A protein and the small-molecule ligand that binds it are described below.
Small molecule (SMILES): CC(=O)N[C@H]1[C@H](O[C@H]2[C@H](O)[C@@H](NC(C)=O)CO[C@@H]2CO)O[C@H](CO)[C@@H](O[C@@H]2O[C@H](CO)[C@@H](O)[C@H](O)[C@@H]2O)[C@@H]1O

Binding-site contacts:
Ligand atom O7 contacts residue ALA54 of chain 1.M at 4.4 Å.
Ligand atom O4 contacts residue ALA54 of chain 1.M at 4.2 Å.
Ligand atom C8 contacts residue SER109 of chain 1.L at 4.2 Å.
Ligand atom N2 contacts residue ASN126 of chain 1.C at 2.9 Å (h-bond).
Ligand atom C8 contacts residue GLY52 of chain 1.M at 4.2 Å.
Ligand atom O5 contacts residue ASN126 of chain 1.C at 2.3 Å (h-bond).
Ligand atom C8 contacts residue ALA67 of chain 1.M at 4.3 Å (hydrophobic).
Ligand atom C5 contacts residue LEU55 of chain 1.M at 4.0 Å (hydrophobic).
Ligand atom O3 contacts residue ALA54 of chain 1.M at 4.1 Å.
Ligand atom O7 contacts residue ASN126 of chain 1.C at 4.2 Å.
Ligand atom O6 contacts residue LEU55 of chain 1.M at 4.0 Å.
Ligand atom C7 contacts residue ASN32 of chain 1.M at 4.3 Å.
Ligand atom C4 contacts residue ASN126 of chain 1.C at 4.2 Å.
Ligand atom N2 contacts residue ASN32 of chain 1.M at 4.2 Å.
Ligand atom C6 contacts residue ALA54 of chain 1.M at 4.4 Å (hydrophobic).
Ligand atom O3 contacts residue ALA53 of chain 1.M at 4.2 Å.
Ligand atom C3 contacts residue ARG51 of chain 1.M at 4.2 Å.
Ligand atom C8 contacts residue ASN32 of chain 1.M at 3.5 Å.
Ligand atom N2 contacts residue ARG51 of chain 1.M at 3.8 Å.
Ligand atom C3 contacts residue ASN126 of chain 1.C at 3.7 Å.
Ligand atom C7 contacts residue ASN126 of chain 1.C at 3.8 Å.
Ligand atom C8 contacts residue ALA53 of chain 1.M at 3.9 Å (hydrophobic).
Ligand atom O7 contacts residue TYR50 of chain 1.M at 3.7 Å.
Ligand atom O7 contacts residue ALA53 of chain 1.M at 4.2 Å.
Ligand atom C1 contacts residue ARG51 of chain 1.M at 4.3 Å.
Ligand atom C2 contacts residue ALA54 of chain 1.M at 4.3 Å (hydrophobic).
Ligand atom C6 contacts residue LEU55 of chain 1.M at 4.3 Å (hydrophobic).
Ligand atom C7 contacts residue ARG51 of chain 1.M at 4.4 Å.
Ligand atom O6 contacts residue ALA54 of chain 1.M at 4.0 Å.
Ligand atom C5 contacts residue ASN126 of chain 1.C at 3.6 Å.
Ligand atom O5 contacts residue ALA54 of chain 1.M at 4.0 Å.
Ligand atom C7 contacts residue ALA53 of chain 1.M at 4.2 Å (hydrophobic).
Ligand atom C8 contacts residue ARG51 of chain 1.M at 4.3 Å.
Ligand atom C6 contacts residue ALA53 of chain 1.M at 4.0 Å (hydrophobic).
Ligand atom O7 contacts residue SER109 of chain 1.L at 3.9 Å.
Ligand atom C2 contacts residue ASN126 of chain 1.C at 2.4 Å.
Ligand atom O6 contacts residue SER125 of chain 1.C at 4.4 Å.
Ligand atom C1 contacts residue ASN126 of chain 1.C at 1.4 Å.
Ligand atom C8 contacts residue TRP108 of chain 1.L at 4.1 Å (hydrophobic).
Ligand atom O6 contacts residue ALA53 of chain 1.M at 3.5 Å (h-bond).

Sequence of chain 1.L:
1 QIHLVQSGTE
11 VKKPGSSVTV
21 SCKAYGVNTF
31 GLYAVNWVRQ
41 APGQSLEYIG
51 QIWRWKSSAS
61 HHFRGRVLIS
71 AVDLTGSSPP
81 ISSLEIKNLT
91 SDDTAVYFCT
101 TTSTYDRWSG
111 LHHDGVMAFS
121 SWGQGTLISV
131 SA

Sequence of chain 1.M:
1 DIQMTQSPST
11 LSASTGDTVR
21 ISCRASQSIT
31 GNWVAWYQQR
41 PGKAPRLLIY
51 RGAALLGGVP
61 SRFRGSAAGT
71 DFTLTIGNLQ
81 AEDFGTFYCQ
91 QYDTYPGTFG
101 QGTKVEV

Sequence of chain 1.C:
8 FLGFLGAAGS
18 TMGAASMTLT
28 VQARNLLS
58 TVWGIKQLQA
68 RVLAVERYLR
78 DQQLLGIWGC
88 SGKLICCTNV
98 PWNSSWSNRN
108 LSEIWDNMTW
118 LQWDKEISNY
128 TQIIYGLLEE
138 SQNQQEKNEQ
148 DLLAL